Sequence of chain 1.A:
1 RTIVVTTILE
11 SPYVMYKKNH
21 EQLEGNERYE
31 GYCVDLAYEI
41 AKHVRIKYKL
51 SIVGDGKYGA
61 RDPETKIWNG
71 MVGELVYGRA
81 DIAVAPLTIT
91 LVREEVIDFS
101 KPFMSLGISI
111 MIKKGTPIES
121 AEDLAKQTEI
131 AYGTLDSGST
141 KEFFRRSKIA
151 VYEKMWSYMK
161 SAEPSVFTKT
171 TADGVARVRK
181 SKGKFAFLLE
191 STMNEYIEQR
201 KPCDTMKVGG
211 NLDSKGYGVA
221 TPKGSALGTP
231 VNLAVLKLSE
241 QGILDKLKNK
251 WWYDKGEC

Binding-site contacts:
Ligand atom C3 contacts residue PRO102 of chain 2.A at 3.4 Å (hydrophobic).
Ligand atom C1 contacts residue SER105 of chain 2.A at 3.2 Å.
Ligand atom C7 contacts residue 4MP1 of chain 2.C at 1.2 Å.
Ligand atom C7 contacts residue PRO102 of chain 2.A at 3.4 Å (hydrophobic).
Ligand atom C1 contacts residue SER214 of chain 1.A at 3.6 Å.
Ligand atom C12 contacts residue 4MP1 of chain 2.C at 0.9 Å.
Ligand atom C9 contacts residue SER105 of chain 1.A at 3.1 Å.
Ligand atom O2 contacts residue 4MP1 of chain 2.C at 2.5 Å.
Ligand atom C10 contacts residue PRO102 of chain 1.A at 3.5 Å (hydrophobic).
Ligand atom C11 contacts residue LYS215 of chain 1.A at 3.4 Å.
Ligand atom C4 contacts residue PRO102 of chain 2.A at 2.9 Å (hydrophobic).
Ligand atom C11 contacts residue GLY216 of chain 1.A at 3.5 Å.
Ligand atom C3 contacts residue 4MP1 of chain 2.C at 2.0 Å.
Ligand atom O2 contacts residue LYS215 of chain 1.A at 3.7 Å.
Ligand atom O1 contacts residue SER105 of chain 2.A at 2.4 Å (h-bond).
Ligand atom C8 contacts residue 4MP1 of chain 2.C at 0.5 Å.
Ligand atom C11 contacts residue PRO102 of chain 1.A at 3.5 Å (hydrophobic).
Ligand atom O3 contacts residue 4MP1 of chain 2.C at 0.8 Å.
Ligand atom C3 contacts residue SER214 of chain 1.A at 3.5 Å.
Ligand atom C6 contacts residue PRO102 of chain 1.A at 3.7 Å (hydrophobic).
Ligand atom C1 contacts residue 4MP1 of chain 2.C at 0.8 Å.
Ligand atom C9 contacts residue 4MP1 of chain 2.C at 1.5 Å.
Ligand atom C8 contacts residue LYS215 of chain 2.A at 3.6 Å.
Ligand atom C2 contacts residue SER214 of chain 1.A at 3.2 Å.
Ligand atom C2 contacts residue 4MP1 of chain 2.C at 1.0 Å.
Ligand atom C10 contacts residue SER105 of chain 1.A at 2.9 Å.
Ligand atom C5 contacts residue 4MP1 of chain 2.C at 1.6 Å.
Ligand atom C11 contacts residue 4MP1 of chain 2.C at 1.2 Å.
Ligand atom C10 contacts residue 4MP1 of chain 2.C at 1.4 Å.
Ligand atom O1 contacts residue 4MP1 of chain 2.C at 1.3 Å (h-bond).
Ligand atom O2 contacts residue PRO102 of chain 1.A at 3.6 Å.
Ligand atom C5 contacts residue LYS215 of chain 1.A at 3.7 Å.
Ligand atom C12 contacts residue SER105 of chain 1.A at 3.2 Å.
Ligand atom C4 contacts residue 4MP1 of chain 2.C at 2.4 Å.
Ligand atom O2 contacts residue GLY216 of chain 1.A at 3.4 Å (h-bond).
Ligand atom O3 contacts residue SER105 of chain 1.A at 3.3 Å (h-bond).
Ligand atom C10 contacts residue MET104 of chain 1.A at 3.4 Å (hydrophobic).
Ligand atom C6 contacts residue 4MP1 of chain 2.C at 0.5 Å.
Ligand atom N1 contacts residue 4MP1 of chain 2.C at 1.0 Å (h-bond).
Ligand atom C11 contacts residue SER105 of chain 1.A at 3.7 Å.

Sequence of chain 2.A:
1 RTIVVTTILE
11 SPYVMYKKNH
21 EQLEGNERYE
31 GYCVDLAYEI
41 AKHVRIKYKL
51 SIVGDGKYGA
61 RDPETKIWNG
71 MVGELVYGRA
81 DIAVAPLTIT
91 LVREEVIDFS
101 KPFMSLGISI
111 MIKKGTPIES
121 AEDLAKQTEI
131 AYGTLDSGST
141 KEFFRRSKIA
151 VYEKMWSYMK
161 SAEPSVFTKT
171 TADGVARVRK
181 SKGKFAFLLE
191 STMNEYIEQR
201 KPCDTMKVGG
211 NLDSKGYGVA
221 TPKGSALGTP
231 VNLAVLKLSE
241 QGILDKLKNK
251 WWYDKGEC

The small molecule below binds the protein below.
Small molecule (SMILES): COc1ccc(C(=O)N2CCCC2=O)cc1